Sequence of chain 1.B:
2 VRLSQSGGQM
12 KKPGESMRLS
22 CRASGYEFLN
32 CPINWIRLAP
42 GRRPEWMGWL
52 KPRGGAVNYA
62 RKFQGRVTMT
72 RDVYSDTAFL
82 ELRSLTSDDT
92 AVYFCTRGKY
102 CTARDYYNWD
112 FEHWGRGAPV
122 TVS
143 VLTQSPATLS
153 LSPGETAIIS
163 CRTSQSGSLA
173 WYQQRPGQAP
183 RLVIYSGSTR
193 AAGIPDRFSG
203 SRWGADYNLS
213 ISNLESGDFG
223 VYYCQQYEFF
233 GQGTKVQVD

Sequence of chain 1.A:
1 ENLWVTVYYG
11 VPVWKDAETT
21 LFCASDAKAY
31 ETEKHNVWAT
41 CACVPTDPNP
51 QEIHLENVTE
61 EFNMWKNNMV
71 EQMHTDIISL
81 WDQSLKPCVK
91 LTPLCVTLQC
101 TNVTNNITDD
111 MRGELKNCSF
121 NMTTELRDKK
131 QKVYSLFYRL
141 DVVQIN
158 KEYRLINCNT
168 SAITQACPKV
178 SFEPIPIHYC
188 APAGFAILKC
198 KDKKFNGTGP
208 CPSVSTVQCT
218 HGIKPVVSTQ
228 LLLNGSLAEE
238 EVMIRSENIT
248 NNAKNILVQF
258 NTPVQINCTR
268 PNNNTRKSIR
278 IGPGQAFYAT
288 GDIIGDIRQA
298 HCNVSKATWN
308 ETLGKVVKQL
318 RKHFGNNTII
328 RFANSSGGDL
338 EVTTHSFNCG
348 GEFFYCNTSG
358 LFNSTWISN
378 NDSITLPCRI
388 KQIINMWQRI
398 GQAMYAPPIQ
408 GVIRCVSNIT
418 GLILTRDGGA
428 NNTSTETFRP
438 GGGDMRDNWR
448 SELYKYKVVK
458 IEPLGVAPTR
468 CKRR

The small molecule below binds the protein below.
Small molecule (SMILES): CC(=O)N[C@@H]1[C@@H](O)[C@H](O)[C@@H](CO)O[C@H]1O

Binding-site contacts:
Ligand atom C8 contacts residue THR247 of chain 1.A at 3.1 Å.
Ligand atom C3 contacts residue ASN245 of chain 1.A at 3.8 Å.
Ligand atom C2 contacts residue TYR229 of chain 1.B at 4.2 Å (hydrophobic).
Ligand atom O5 contacts residue GLU244 of chain 1.A at 3.4 Å (salt-bridge).
Ligand atom C7 contacts residue THR247 of chain 1.A at 4.1 Å.
Ligand atom N2 contacts residue TYR229 of chain 1.B at 3.2 Å (h-bond).
Ligand atom C1 contacts residue ASN245 of chain 1.A at 1.4 Å.
Ligand atom O5 contacts residue ASN245 of chain 1.A at 2.4 Å (h-bond).
Ligand atom C1 contacts residue GLU244 of chain 1.A at 3.6 Å.
Ligand atom O7 contacts residue ASN245 of chain 1.A at 4.0 Å.
Ligand atom C5 contacts residue ASN245 of chain 1.A at 3.7 Å.
Ligand atom C8 contacts residue TYR229 of chain 1.B at 3.5 Å (hydrophobic).
Ligand atom N2 contacts residue ASN245 of chain 1.A at 2.9 Å (h-bond).
Ligand atom C8 contacts residue SER168 of chain 1.B at 3.2 Å.
Ligand atom C7 contacts residue SER168 of chain 1.B at 4.3 Å.
Ligand atom C2 contacts residue ASN245 of chain 1.A at 2.5 Å.
Ligand atom C4 contacts residue ASN245 of chain 1.A at 4.3 Å.
Ligand atom C7 contacts residue TYR229 of chain 1.B at 3.8 Å (hydrophobic).
Ligand atom C1 contacts residue TYR229 of chain 1.B at 4.2 Å (hydrophobic).
Ligand atom C8 contacts residue GLN167 of chain 1.B at 3.9 Å.
Ligand atom C7 contacts residue ASN245 of chain 1.A at 3.6 Å.